The protein below binds the small molecule below.
Small molecule (SMILES): CC(=O)N[C@H]1[C@H](O[C@H]2[C@H](O)[C@@H](NC(C)=O)CO[C@@H]2CO)O[C@H](CO)[C@@H](O)[C@@H]1O

Sequence of chain 1.I:
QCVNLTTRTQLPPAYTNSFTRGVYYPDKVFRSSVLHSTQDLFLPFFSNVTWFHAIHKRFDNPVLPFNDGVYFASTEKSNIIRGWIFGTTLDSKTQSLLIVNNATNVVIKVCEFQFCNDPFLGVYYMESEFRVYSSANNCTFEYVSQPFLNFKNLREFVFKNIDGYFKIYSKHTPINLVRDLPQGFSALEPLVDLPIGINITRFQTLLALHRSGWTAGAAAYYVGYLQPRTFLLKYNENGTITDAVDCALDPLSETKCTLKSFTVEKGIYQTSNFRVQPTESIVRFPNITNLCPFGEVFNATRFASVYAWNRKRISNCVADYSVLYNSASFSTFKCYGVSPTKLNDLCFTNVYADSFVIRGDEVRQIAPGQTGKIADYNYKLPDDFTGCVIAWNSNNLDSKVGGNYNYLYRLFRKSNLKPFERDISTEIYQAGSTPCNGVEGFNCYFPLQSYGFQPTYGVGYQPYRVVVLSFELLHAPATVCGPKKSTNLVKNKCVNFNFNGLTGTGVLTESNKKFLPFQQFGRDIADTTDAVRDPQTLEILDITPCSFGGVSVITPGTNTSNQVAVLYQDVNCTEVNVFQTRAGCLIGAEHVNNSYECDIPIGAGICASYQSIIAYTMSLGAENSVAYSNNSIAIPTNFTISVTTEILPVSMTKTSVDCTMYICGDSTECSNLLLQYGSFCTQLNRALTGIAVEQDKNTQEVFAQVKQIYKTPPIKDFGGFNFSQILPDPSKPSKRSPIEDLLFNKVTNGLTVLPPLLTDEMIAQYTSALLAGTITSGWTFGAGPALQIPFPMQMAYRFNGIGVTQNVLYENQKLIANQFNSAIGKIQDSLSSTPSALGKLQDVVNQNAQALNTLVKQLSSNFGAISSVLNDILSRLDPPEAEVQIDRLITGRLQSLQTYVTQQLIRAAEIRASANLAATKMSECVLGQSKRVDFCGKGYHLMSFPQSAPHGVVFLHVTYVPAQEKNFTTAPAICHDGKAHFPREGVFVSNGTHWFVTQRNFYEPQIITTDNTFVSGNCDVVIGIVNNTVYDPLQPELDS

Binding-site contacts:
Ligand atom C3 contacts residue ASN17 of chain 1.I at 3.9 Å.
Ligand atom C4 contacts residue ASN17 of chain 1.I at 4.3 Å.
Ligand atom O5 contacts residue ASN17 of chain 1.I at 2.4 Å (h-bond).
Ligand atom O5 contacts residue ASN137 of chain 1.I at 4.0 Å.
Ligand atom C5 contacts residue ASN17 of chain 1.I at 3.7 Å.
Ligand atom O7 contacts residue ASN17 of chain 1.I at 3.4 Å (h-bond).
Ligand atom N2 contacts residue CYS15 of chain 1.I at 4.5 Å.
Ligand atom C1 contacts residue ASN137 of chain 1.I at 4.2 Å.
Ligand atom C8 contacts residue CYS15 of chain 1.I at 3.3 Å (hydrophobic).
Ligand atom C5 contacts residue ASN137 of chain 1.I at 3.8 Å.
Ligand atom C8 contacts residue ASN17 of chain 1.I at 4.2 Å.
Ligand atom C6 contacts residue ASN137 of chain 1.I at 4.2 Å.
Ligand atom C1 contacts residue ASN17 of chain 1.I at 1.5 Å.
Ligand atom N2 contacts residue ASN17 of chain 1.I at 3.1 Å (h-bond).
Ligand atom C2 contacts residue ASN17 of chain 1.I at 2.6 Å.
Ligand atom C7 contacts residue ASN17 of chain 1.I at 3.3 Å.